Sequence of chain 1.D:
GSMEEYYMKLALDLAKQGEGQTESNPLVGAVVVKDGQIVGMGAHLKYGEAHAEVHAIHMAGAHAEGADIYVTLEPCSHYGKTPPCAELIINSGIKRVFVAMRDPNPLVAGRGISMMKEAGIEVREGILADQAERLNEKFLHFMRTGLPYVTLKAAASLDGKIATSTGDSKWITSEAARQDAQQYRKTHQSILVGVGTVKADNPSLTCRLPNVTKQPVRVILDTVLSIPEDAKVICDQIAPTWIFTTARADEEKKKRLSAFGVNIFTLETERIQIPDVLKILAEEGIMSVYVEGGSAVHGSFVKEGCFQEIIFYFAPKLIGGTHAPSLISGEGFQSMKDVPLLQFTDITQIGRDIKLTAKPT

Binding-site contacts:
Ligand atom O3P contacts residue GLY90 of chain 1.D at 3.4 Å.
Ligand atom C2 contacts residue GLU63 of chain 1.D at 3.3 Å.
Ligand atom O2P contacts residue LYS91 of chain 1.D at 3.8 Å.
Ligand atom O2' contacts residue ASP113 of chain 1.D at 2.6 Å (salt-bridge).
Ligand atom O5' contacts residue HIS88 of chain 1.D at 3.3 Å (h-bond).
Ligand atom O2 contacts residue GLU63 of chain 1.D at 3.1 Å (salt-bridge).
Ligand atom C4 contacts residue GLU63 of chain 1.D at 3.8 Å.
Ligand atom O4' contacts residue HIS88 of chain 1.D at 3.7 Å.
Ligand atom O2P contacts residue ASN35 of chain 1.D at 3.4 Å (h-bond).
Ligand atom O3P contacts residue LYS91 of chain 1.D at 2.8 Å (salt-bridge).
Ligand atom O3P contacts residue HIS61 of chain 1.D at 3.5 Å (h-bond).
Ligand atom O4 contacts residue HIS54 of chain 1.D at 3.6 Å.
Ligand atom O2 contacts residue CYS95 of chain 1.D at 3.7 Å.
Ligand atom O4 contacts residue GLU63 of chain 1.D at 3.9 Å.
Ligand atom P contacts residue LYS91 of chain 1.D at 3.7 Å.
Ligand atom C2 contacts residue ZN1 of chain 1.M at 3.6 Å.
Ligand atom O4 contacts residue ALA62 of chain 1.D at 3.1 Å (h-bond).
Ligand atom O4 contacts residue HIS61 of chain 1.D at 3.3 Å.
Ligand atom C3' contacts residue PRO36 of chain 1.D at 3.7 Å (hydrophobic).
Ligand atom C4 contacts residue HIS61 of chain 1.D at 3.5 Å.
Ligand atom O3P contacts residue THR92 of chain 1.D at 3.5 Å (h-bond).
Ligand atom C5 contacts residue HIS61 of chain 1.D at 3.8 Å.
Ligand atom O1P contacts residue LYS91 of chain 1.D at 3.1 Å.
Ligand atom N3 contacts residue GLU63 of chain 1.D at 2.8 Å (salt-bridge).
Ligand atom N3 contacts residue HIS61 of chain 1.D at 3.7 Å.
Ligand atom O4 contacts residue VAL38 of chain 1.D at 3.2 Å.
Ligand atom O2 contacts residue CYS86 of chain 1.D at 3.2 Å (h-bond).
Ligand atom C2' contacts residue ASP113 of chain 1.D at 3.8 Å.
Ligand atom O3P contacts residue HIS88 of chain 1.D at 3.7 Å.
Ligand atom P contacts residue HIS61 of chain 1.D at 3.4 Å.
Ligand atom C4 contacts residue VAL38 of chain 1.D at 3.5 Å (hydrophobic).
Ligand atom O3' contacts residue PHE149 of chain 1.D at 3.7 Å.
Ligand atom O2P contacts residue HIS61 of chain 1.D at 2.7 Å (h-bond).
Ligand atom N5 contacts residue PRO36 of chain 1.D at 3.8 Å.
Ligand atom O2 contacts residue HIS61 of chain 1.D at 3.2 Å (h-bond).
Ligand atom C3' contacts residue PHE149 of chain 1.D at 3.8 Å (hydrophobic).
Ligand atom O2 contacts residue ZN1 of chain 1.M at 2.4 Å.
Ligand atom O1P contacts residue GLY90 of chain 1.D at 3.7 Å.
Ligand atom C5 contacts residue VAL38 of chain 1.D at 3.6 Å (hydrophobic).
Ligand atom N3 contacts residue VAL38 of chain 1.D at 3.6 Å.

This protein binds this small molecule.
Small molecule (SMILES): Nc1c(N[C@@H]2O[C@H](COP(=O)(O)O)[C@@H](O)[C@H]2O)[nH]c(=O)[nH]c1=O